Binding-site contacts:
Ligand atom C5 contacts residue THR271 of chain 3.A at 3.9 Å.
Ligand atom C1 contacts residue THR271 of chain 3.A at 4.2 Å.
Ligand atom C6 contacts residue THR271 of chain 3.A at 4.1 Å.
Ligand atom C4 contacts residue ASN269 of chain 3.A at 4.3 Å.
Ligand atom C7 contacts residue ASN269 of chain 3.A at 3.5 Å.
Ligand atom C5 contacts residue ASN269 of chain 3.A at 3.8 Å.
Ligand atom C1 contacts residue ASN269 of chain 3.A at 1.5 Å.
Ligand atom C3 contacts residue ASN269 of chain 3.A at 3.9 Å.
Ligand atom O5 contacts residue THR271 of chain 3.A at 3.8 Å.
Ligand atom O6 contacts residue ASN272 of chain 3.A at 3.8 Å.
Ligand atom O7 contacts residue ASN269 of chain 3.A at 3.6 Å.
Ligand atom O6 contacts residue THR271 of chain 3.A at 3.2 Å (h-bond).
Ligand atom N2 contacts residue ASN269 of chain 3.A at 3.0 Å (h-bond).
Ligand atom O5 contacts residue ASN269 of chain 3.A at 2.4 Å (h-bond).
Ligand atom O5 contacts residue ASN272 of chain 3.A at 3.9 Å.
Ligand atom C2 contacts residue ASN269 of chain 3.A at 2.6 Å.

The protein below binds the small molecule below.
Small molecule (SMILES): CC(=O)N[C@@H]1[C@@H](O)[C@H](O)[C@@H](CO)O[C@H]1O

Sequence of chain 3.A:
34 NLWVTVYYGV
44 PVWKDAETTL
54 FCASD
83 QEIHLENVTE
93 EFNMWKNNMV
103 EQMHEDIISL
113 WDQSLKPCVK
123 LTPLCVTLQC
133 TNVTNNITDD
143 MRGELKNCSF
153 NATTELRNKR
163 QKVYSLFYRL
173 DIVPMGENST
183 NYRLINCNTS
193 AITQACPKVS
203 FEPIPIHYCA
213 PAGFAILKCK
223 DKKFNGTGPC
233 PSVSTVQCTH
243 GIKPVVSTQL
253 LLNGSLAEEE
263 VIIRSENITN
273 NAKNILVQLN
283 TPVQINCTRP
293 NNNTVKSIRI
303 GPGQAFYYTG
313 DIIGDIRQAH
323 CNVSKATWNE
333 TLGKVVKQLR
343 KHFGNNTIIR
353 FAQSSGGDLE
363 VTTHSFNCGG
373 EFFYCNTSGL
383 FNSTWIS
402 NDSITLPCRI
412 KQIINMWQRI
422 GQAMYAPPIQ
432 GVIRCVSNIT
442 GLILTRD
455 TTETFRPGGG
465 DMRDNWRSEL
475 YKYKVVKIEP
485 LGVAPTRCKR